Sequence of chain 2.A:
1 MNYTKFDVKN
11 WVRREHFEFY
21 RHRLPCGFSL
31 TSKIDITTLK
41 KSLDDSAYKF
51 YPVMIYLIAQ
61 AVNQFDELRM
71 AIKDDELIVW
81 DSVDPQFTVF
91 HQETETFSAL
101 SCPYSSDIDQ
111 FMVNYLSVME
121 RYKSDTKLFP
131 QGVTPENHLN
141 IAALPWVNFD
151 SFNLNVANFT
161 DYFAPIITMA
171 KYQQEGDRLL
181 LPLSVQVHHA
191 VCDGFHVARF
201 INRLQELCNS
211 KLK

Sequence of chain 3.A:
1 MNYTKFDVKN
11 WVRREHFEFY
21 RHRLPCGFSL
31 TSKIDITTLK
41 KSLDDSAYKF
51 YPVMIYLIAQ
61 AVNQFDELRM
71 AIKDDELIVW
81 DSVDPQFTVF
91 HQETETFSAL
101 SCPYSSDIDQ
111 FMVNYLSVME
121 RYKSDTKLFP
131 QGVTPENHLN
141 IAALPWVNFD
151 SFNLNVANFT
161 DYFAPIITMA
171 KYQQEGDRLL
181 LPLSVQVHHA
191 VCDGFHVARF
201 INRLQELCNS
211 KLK

Binding-site contacts:
Ligand atom O9A contacts residue LEU24 of chain 3.A at 4.2 Å.
Ligand atom N9 contacts residue LEU24 of chain 3.A at 3.8 Å.
Ligand atom O4 contacts residue PHE97 of chain 2.A at 4.3 Å.
Ligand atom C8 contacts residue LEU154 of chain 2.A at 3.9 Å (hydrophobic).
Ligand atom C8 contacts residue CYS26 of chain 3.A at 4.2 Å (hydrophobic).
Ligand atom C2 contacts residue TYR20 of chain 3.A at 3.5 Å (hydrophobic).
Ligand atom C9 contacts residue ILE166 of chain 2.A at 4.1 Å (hydrophobic).
Ligand atom C9 contacts residue LEU24 of chain 3.A at 4.1 Å (hydrophobic).
Ligand atom O5 contacts residue LEU154 of chain 2.A at 4.2 Å.
Ligand atom O9A contacts residue TYR162 of chain 2.A at 3.5 Å.
Ligand atom C11 contacts residue ILE166 of chain 2.A at 4.0 Å (hydrophobic).
Ligand atom C11 contacts residue LEU154 of chain 2.A at 4.0 Å (hydrophobic).
Ligand atom O2 contacts residue TYR20 of chain 3.A at 2.9 Å (h-bond).
Ligand atom N2 contacts residue TYR20 of chain 3.A at 3.9 Å.
Ligand atom CL1 contacts residue GLN86 of chain 2.A at 4.1 Å.
Ligand atom C4 contacts residue TYR20 of chain 3.A at 4.0 Å (hydrophobic).
Ligand atom CL2 contacts residue ALA99 of chain 2.A at 3.3 Å.
Ligand atom C4 contacts residue HIS189 of chain 3.A at 3.9 Å.
Ligand atom CL2 contacts residue PHE129 of chain 2.A at 3.6 Å.
Ligand atom C9 contacts residue LEU154 of chain 2.A at 4.3 Å (hydrophobic).
Ligand atom O9B contacts residue VAL156 of chain 2.A at 3.2 Å.
Ligand atom C10 contacts residue ILE166 of chain 2.A at 3.8 Å (hydrophobic).
Ligand atom O4 contacts residue HIS189 of chain 3.A at 3.1 Å (h-bond).
Ligand atom C5 contacts residue LEU154 of chain 2.A at 3.9 Å (hydrophobic).
Ligand atom C3 contacts residue TYR20 of chain 3.A at 3.8 Å (hydrophobic).
Ligand atom CL2 contacts residue TYR20 of chain 3.A at 4.2 Å.
Ligand atom O9B contacts residue LEU24 of chain 3.A at 3.7 Å.
Ligand atom O9A contacts residue ILE166 of chain 2.A at 3.9 Å.
Ligand atom C7 contacts residue CYS26 of chain 3.A at 4.3 Å (hydrophobic).
Ligand atom O5 contacts residue ALA142 of chain 2.A at 3.8 Å.
Ligand atom O2 contacts residue PHE19 of chain 3.A at 4.3 Å.
Ligand atom CL1 contacts residue ASN140 of chain 2.A at 3.8 Å.
Ligand atom C6 contacts residue LEU154 of chain 2.A at 3.5 Å (hydrophobic).
Ligand atom C4 contacts residue THR88 of chain 2.A at 3.9 Å.
Ligand atom N9 contacts residue ILE166 of chain 2.A at 3.9 Å.
Ligand atom C8 contacts residue LEU24 of chain 3.A at 4.0 Å (hydrophobic).
Ligand atom C4 contacts residue PHE97 of chain 2.A at 4.0 Å (hydrophobic).
Ligand atom C3 contacts residue HIS189 of chain 3.A at 4.1 Å.
Ligand atom C7 contacts residue LEU154 of chain 2.A at 3.5 Å (hydrophobic).
Ligand atom C1 contacts residue ASN140 of chain 2.A at 4.1 Å.

The small molecule below binds the protein below.
Small molecule (SMILES): O=C(N[C@H](CO)[C@H](O)c1ccc([N+](=O)[O-])cc1)C(Cl)Cl